Binding-site contacts:
Ligand atom C17 contacts residue PRO43 of chain 1.B at 3.8 Å (hydrophobic).
Ligand atom C14 contacts residue LEU42 of chain 1.B at 3.7 Å (hydrophobic).
Ligand atom C12 contacts residue VAL59 of chain 1.B at 3.6 Å (hydrophobic).
Ligand atom C13 contacts residue VAL59 of chain 1.B at 3.5 Å (hydrophobic).
Ligand atom N4 contacts residue ILE100 of chain 1.B at 3.5 Å.
Ligand atom O contacts residue TYR51 of chain 1.B at 2.8 Å (h-bond).
Ligand atom C13 contacts residue ASP60 of chain 1.B at 3.7 Å.
Ligand atom N1 contacts residue ILE100 of chain 1.B at 3.9 Å.
Ligand atom C19 contacts residue GLU47 of chain 1.B at 3.7 Å.
Ligand atom O1 contacts residue GLU47 of chain 1.B at 4.0 Å.
Ligand atom C4 contacts residue VAL38 of chain 1.B at 3.7 Å (hydrophobic).
Ligand atom C9 contacts residue ASN94 of chain 1.B at 3.6 Å.
Ligand atom N5 contacts residue GLU47 of chain 1.B at 2.8 Å (salt-bridge).
Ligand atom C18 contacts residue PRO43 of chain 1.B at 3.7 Å (hydrophobic).
Ligand atom C7 contacts residue VAL38 of chain 1.B at 3.8 Å (hydrophobic).
Ligand atom O contacts residue ALA90 of chain 1.B at 3.6 Å.
Ligand atom C9 contacts residue PHE93 of chain 1.B at 3.9 Å (hydrophobic).
Ligand atom N3 contacts residue ASN94 of chain 1.B at 2.8 Å (h-bond).
Ligand atom C23 contacts residue PRO43 of chain 1.B at 3.9 Å (hydrophobic).
Ligand atom N3 contacts residue PHE93 of chain 1.B at 3.5 Å.
Ligand atom C15 contacts residue VAL38 of chain 1.B at 3.3 Å (hydrophobic).
Ligand atom N2 contacts residue TYR51 of chain 1.B at 3.5 Å.
Ligand atom N5 contacts residue PRO43 of chain 1.B at 3.8 Å.
Ligand atom N4 contacts residue ASN94 of chain 1.B at 2.9 Å (h-bond).
Ligand atom N2 contacts residue ASN94 of chain 1.B at 3.6 Å.
Ligand atom N3 contacts residue ILE100 of chain 1.B at 4.0 Å.
Ligand atom C13 contacts residue PHE39 of chain 1.B at 3.7 Å (hydrophobic).
Ligand atom C5 contacts residue LEU48 of chain 1.B at 3.7 Å (hydrophobic).
Ligand atom C12 contacts residue TYR51 of chain 1.B at 3.6 Å (hydrophobic).
Ligand atom C14 contacts residue VAL38 of chain 1.B at 3.6 Å (hydrophobic).
Ligand atom C9 contacts residue ILE100 of chain 1.B at 3.7 Å (hydrophobic).
Ligand atom N3 contacts residue TYR51 of chain 1.B at 4.0 Å.
Ligand atom N4 contacts residue PHE93 of chain 1.B at 3.4 Å.
Ligand atom C18 contacts residue GLU47 of chain 1.B at 3.4 Å.
Ligand atom C6 contacts residue ILE100 of chain 1.B at 3.9 Å (hydrophobic).
Ligand atom C11 contacts residue PHE39 of chain 1.B at 4.0 Å (hydrophobic).
Ligand atom C16 contacts residue PRO43 of chain 1.B at 3.7 Å (hydrophobic).
Ligand atom C14 contacts residue PHE39 of chain 1.B at 3.5 Å (hydrophobic).
Ligand atom C11 contacts residue TYR51 of chain 1.B at 3.4 Å (hydrophobic).
Ligand atom C13 contacts residue LEU42 of chain 1.B at 3.8 Å (hydrophobic).

Sequence of chain 1.B:
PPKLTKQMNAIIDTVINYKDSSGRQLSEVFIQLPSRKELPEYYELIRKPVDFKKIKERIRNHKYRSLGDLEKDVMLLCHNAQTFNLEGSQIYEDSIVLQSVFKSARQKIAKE

This protein binds this small molecule.
Small molecule (SMILES): COCCOc1cc(N2[C@@H]3CC[C@H]2CN(c2cc(-c4ccccc4O)nnc2N)C3)ccn1